This small molecule binds to this protein.
Small molecule (SMILES): Cc1cn([C@H]2C[C@H](O[P](=O)(O)OC[C@H]3O[C@@H](n4cnc5c(=O)nc(N)[nH]c54)C[C@@H]3O[P](=O)(O)OC[C@H]3O[C@@H](n4cnc5c(=O)nc(N)[nH]c54)C[C@@H]3O[P](=O)(O)OC[C@H]3O[C@@H](n4cnc5c(=O)nc(N)[nH]c54)C[C@@H]3O)[C@@H](CO[P](=O)(O)O[C@H]3C[C@H](n4cnc5c(=O)nc(N)[nH]c54)O[C@@H]3COP(=O)(O)O)O2)c(=O)[nH]c1=O

Binding-site contacts:
Ligand atom C3' contacts residue LYS59 of chain 1.A at 3.8 Å.
Ligand atom P contacts residue LYS59 of chain 1.A at 3.8 Å.
Ligand atom N3 contacts residue ALA29 of chain 1.A at 3.5 Å.
Ligand atom O5' contacts residue LYS26 of chain 1.A at 3.9 Å.
Ligand atom OP2 contacts residue LYS59 of chain 1.A at 2.8 Å (salt-bridge).
Ligand atom OP2 contacts residue LYS26 of chain 1.A at 3.9 Å.
Ligand atom O3' contacts residue ILE60 of chain 1.A at 3.6 Å.
Ligand atom OP1 contacts residue NA1 of chain 1.H at 2.4 Å (h-bond).
Ligand atom OP1 contacts residue VAL56 of chain 1.A at 2.9 Å (h-bond).
Ligand atom P contacts residue LYS26 of chain 1.A at 3.8 Å.
Ligand atom OP2 contacts residue VAL56 of chain 1.A at 3.9 Å.
Ligand atom P contacts residue VAL56 of chain 1.A at 3.8 Å.
Ligand atom C5' contacts residue TYR30 of chain 1.A at 3.5 Å (hydrophobic).
Ligand atom OP1 contacts residue GLY55 of chain 1.A at 3.1 Å (h-bond).
Ligand atom C5' contacts residue GLY55 of chain 1.A at 3.4 Å.
Ligand atom P contacts residue ILE60 of chain 1.A at 3.9 Å.
Ligand atom C2 contacts residue HIS25 of chain 1.A at 4.0 Å.
Ligand atom OP2 contacts residue GLY57 of chain 1.A at 3.6 Å.
Ligand atom N7 contacts residue LYS26 of chain 1.A at 3.9 Å.
Ligand atom C5' contacts residue GLY55 of chain 1.A at 3.9 Å.
Ligand atom OP1 contacts residue THR58 of chain 1.A at 3.6 Å.
Ligand atom OP1 contacts residue GLY57 of chain 1.A at 3.0 Å (h-bond).
Ligand atom O5' contacts residue GLY57 of chain 1.A at 3.6 Å.
Ligand atom OP3 contacts residue LYS26 of chain 1.A at 2.8 Å (salt-bridge).
Ligand atom OP2 contacts residue THR58 of chain 1.A at 3.7 Å.
Ligand atom P contacts residue GLY57 of chain 1.A at 3.8 Å.
Ligand atom C8 contacts residue LYS26 of chain 1.A at 3.9 Å.
Ligand atom OP2 contacts residue LYS59 of chain 1.A at 3.1 Å (salt-bridge).
Ligand atom O3' contacts residue GLY55 of chain 1.A at 3.7 Å.
Ligand atom O3' contacts residue LYS59 of chain 1.A at 3.9 Å.
Ligand atom C5' contacts residue GLY57 of chain 1.A at 3.6 Å.
Ligand atom P contacts residue LYS59 of chain 1.A at 3.3 Å.
Ligand atom OP1 contacts residue LYS59 of chain 1.A at 3.5 Å (salt-bridge).
Ligand atom OP1 contacts residue ILE60 of chain 1.A at 2.9 Å (h-bond).
Ligand atom P contacts residue NA1 of chain 1.H at 3.6 Å.
Ligand atom O4' contacts residue ALA29 of chain 1.A at 3.6 Å.
Ligand atom OP1 contacts residue LEU53 of chain 1.A at 3.5 Å (h-bond).
Ligand atom C4' contacts residue GLY55 of chain 1.A at 3.5 Å.
Ligand atom OP1 contacts residue PRO54 of chain 1.A at 3.9 Å.
Ligand atom OP1 contacts residue LYS59 of chain 1.A at 2.9 Å (salt-bridge).

Sequence of chain 1.A:
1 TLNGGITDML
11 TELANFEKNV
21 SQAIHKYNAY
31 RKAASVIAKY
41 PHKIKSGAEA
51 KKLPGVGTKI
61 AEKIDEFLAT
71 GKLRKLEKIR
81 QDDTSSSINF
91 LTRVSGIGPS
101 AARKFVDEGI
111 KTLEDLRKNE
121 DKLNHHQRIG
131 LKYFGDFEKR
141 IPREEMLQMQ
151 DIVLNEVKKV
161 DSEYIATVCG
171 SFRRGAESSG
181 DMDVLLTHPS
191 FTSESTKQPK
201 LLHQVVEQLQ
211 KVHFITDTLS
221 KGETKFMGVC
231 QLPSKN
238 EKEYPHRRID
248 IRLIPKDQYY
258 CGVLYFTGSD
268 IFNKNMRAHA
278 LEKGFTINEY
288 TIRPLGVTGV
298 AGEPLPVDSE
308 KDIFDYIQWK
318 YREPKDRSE